A small-molecule ligand and the protein it binds are described below.
Small molecule (SMILES): O=C(O)Cc1cccc2ccccc12

Binding-site contacts:
Ligand atom C1 contacts residue THR54 of chain 1.D at 3.8 Å.
Ligand atom C10 contacts residue THR54 of chain 1.D at 3.6 Å.
Ligand atom C8 contacts residue THR54 of chain 1.D at 4.1 Å.
Ligand atom O1 contacts residue HIS57 of chain 1.D at 3.0 Å.
Ligand atom C7 contacts residue PRO55 of chain 1.D at 3.9 Å (hydrophobic).
Ligand atom O1 contacts residue PHE65 of chain 1.D at 3.3 Å.
Ligand atom O2 contacts residue HIS59 of chain 1.D at 3.6 Å (h-bond).
Ligand atom C12 contacts residue ZN1 of chain 1.O at 2.6 Å.
Ligand atom C4 contacts residue HIS57 of chain 1.D at 3.9 Å.
Ligand atom C3 contacts residue HIS57 of chain 1.D at 3.4 Å.
Ligand atom C12 contacts residue PHE65 of chain 1.D at 3.8 Å (hydrophobic).
Ligand atom O2 contacts residue HIS57 of chain 1.D at 3.3 Å (h-bond).
Ligand atom C6 contacts residue PRO55 of chain 1.D at 3.9 Å (hydrophobic).
Ligand atom C11 contacts residue GLN46 of chain 1.D at 3.9 Å.
Ligand atom O2 contacts residue ZN1 of chain 1.O at 2.3 Å.
Ligand atom C2 contacts residue HIS57 of chain 1.D at 4.1 Å.
Ligand atom C9 contacts residue LEU25 of chain 1.D at 3.8 Å (hydrophobic).
Ligand atom C9 contacts residue THR54 of chain 1.D at 3.7 Å.
Ligand atom C5 contacts residue PHE149 of chain 1.D at 3.7 Å (hydrophobic).
Ligand atom C2 contacts residue TRP151 of chain 1.D at 4.0 Å (hydrophobic).
Ligand atom C12 contacts residue GLU63 of chain 1.D at 3.5 Å.
Ligand atom C4 contacts residue PHE149 of chain 1.D at 3.9 Å (hydrophobic).
Ligand atom C11 contacts residue ZN1 of chain 1.O at 4.1 Å.
Ligand atom C5 contacts residue PRO55 of chain 1.D at 3.6 Å (hydrophobic).
Ligand atom C5 contacts residue TRP151 of chain 1.D at 4.0 Å (hydrophobic).
Ligand atom C4 contacts residue TRP151 of chain 1.D at 4.1 Å (hydrophobic).
Ligand atom O1 contacts residue HIS106 of chain 1.D at 3.6 Å.
Ligand atom C12 contacts residue HIS57 of chain 1.D at 3.4 Å.
Ligand atom C9 contacts residue ILE48 of chain 1.D at 3.9 Å (hydrophobic).
Ligand atom C11 contacts residue TRP44 of chain 1.D at 3.9 Å (hydrophobic).
Ligand atom O1 contacts residue ZN1 of chain 1.O at 2.4 Å.
Ligand atom O1 contacts residue GLU63 of chain 1.D at 3.5 Å (salt-bridge).
Ligand atom C10 contacts residue GLN46 of chain 1.D at 3.3 Å.
Ligand atom C9 contacts residue GLN46 of chain 1.D at 3.9 Å.
Ligand atom O2 contacts residue GLU63 of chain 1.D at 2.8 Å (salt-bridge).
Ligand atom C8 contacts residue LEU25 of chain 1.D at 4.0 Å (hydrophobic).
Ligand atom O2 contacts residue TRP44 of chain 1.D at 3.7 Å.
Ligand atom C6 contacts residue TRP151 of chain 1.D at 3.8 Å (hydrophobic).
Ligand atom C4 contacts residue ILE130 of chain 1.D at 3.9 Å (hydrophobic).
Ligand atom C1 contacts residue TRP151 of chain 1.D at 3.8 Å (hydrophobic).

Sequence of chain 1.D:
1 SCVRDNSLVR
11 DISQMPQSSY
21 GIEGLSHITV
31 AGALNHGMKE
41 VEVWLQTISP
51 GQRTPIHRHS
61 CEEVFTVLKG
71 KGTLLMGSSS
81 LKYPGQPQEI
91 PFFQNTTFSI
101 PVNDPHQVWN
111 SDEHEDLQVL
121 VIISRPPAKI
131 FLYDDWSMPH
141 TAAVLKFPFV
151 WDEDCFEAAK